Binding-site contacts:
Ligand atom O5 contacts residue ASN657 of chain 1.B at 2.4 Å (h-bond).
Ligand atom C3 contacts residue ASN657 of chain 1.B at 3.8 Å.
Ligand atom C8 contacts residue ASN657 of chain 1.B at 4.0 Å.
Ligand atom C1 contacts residue ASN657 of chain 1.B at 1.4 Å.
Ligand atom O7 contacts residue ASN657 of chain 1.B at 4.5 Å.
Ligand atom C5 contacts residue ASN657 of chain 1.B at 3.7 Å.
Ligand atom C2 contacts residue ASN657 of chain 1.B at 2.4 Å.
Ligand atom N2 contacts residue ASN657 of chain 1.B at 2.9 Å (h-bond).
Ligand atom C7 contacts residue ASN657 of chain 1.B at 3.6 Å.
Ligand atom C4 contacts residue ASN657 of chain 1.B at 4.2 Å.

A protein and the small-molecule ligand that binds it are described below.
Small molecule (SMILES): CC(=O)N[C@@H]1[C@@H](O)[C@H](O)[C@@H](CO)O[C@H]1O

Sequence of chain 1.B:
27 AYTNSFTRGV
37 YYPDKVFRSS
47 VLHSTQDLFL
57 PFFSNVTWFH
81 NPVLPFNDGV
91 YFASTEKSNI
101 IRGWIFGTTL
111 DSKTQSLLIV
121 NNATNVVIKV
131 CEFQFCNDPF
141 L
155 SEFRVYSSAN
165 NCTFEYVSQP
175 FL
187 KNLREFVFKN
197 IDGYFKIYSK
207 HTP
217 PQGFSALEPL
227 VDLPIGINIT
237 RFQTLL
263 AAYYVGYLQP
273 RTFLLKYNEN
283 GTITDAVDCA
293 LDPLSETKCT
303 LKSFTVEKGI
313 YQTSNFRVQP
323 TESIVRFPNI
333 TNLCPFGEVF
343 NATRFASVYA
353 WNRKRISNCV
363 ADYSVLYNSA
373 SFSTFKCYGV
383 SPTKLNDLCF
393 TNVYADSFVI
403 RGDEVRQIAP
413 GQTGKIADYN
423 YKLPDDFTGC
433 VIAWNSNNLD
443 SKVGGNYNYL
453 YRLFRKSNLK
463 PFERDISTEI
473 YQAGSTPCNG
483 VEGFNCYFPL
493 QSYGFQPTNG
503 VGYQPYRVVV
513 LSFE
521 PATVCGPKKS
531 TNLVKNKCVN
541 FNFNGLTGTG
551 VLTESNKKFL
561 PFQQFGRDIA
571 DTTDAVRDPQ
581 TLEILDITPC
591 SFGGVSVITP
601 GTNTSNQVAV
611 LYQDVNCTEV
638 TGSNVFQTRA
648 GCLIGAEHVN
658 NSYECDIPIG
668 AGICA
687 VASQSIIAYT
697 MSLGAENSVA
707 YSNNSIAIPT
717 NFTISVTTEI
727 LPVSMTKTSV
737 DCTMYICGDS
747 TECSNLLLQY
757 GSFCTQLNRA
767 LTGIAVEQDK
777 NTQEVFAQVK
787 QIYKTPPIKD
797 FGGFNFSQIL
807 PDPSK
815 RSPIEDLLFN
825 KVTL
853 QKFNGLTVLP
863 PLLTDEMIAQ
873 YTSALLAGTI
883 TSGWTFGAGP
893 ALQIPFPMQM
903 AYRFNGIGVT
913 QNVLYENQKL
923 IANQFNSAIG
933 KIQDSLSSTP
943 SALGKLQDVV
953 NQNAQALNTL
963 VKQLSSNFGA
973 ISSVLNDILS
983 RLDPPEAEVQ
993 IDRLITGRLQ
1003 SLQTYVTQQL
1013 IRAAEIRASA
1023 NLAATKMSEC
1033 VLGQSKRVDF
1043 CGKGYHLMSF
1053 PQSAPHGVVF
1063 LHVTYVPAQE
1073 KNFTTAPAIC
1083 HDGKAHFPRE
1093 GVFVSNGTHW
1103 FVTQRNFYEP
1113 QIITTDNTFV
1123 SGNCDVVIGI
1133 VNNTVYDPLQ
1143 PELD